Binding-site contacts:
Ligand atom O3A contacts residue ALA34 of chain 1.I at 3.5 Å.
Ligand atom N6 contacts residue TYR376 of chain 1.I at 3.8 Å.
Ligand atom O2' contacts residue GLU335 of chain 1.I at 3.9 Å.
Ligand atom C2 contacts residue TYR376 of chain 1.I at 3.8 Å (hydrophobic).
Ligand atom C6 contacts residue GLY35 of chain 1.I at 3.5 Å.
Ligand atom O4' contacts residue GLY35 of chain 1.I at 3.9 Å.
Ligand atom O4D contacts residue ASN81 of chain 1.I at 4.0 Å.
Ligand atom C3D contacts residue HIS227 of chain 1.I at 3.5 Å.
Ligand atom O4D contacts residue GLU83 of chain 1.I at 3.0 Å (salt-bridge).
Ligand atom C3D contacts residue THR167 of chain 1.I at 3.6 Å.
Ligand atom C5 contacts residue GLY35 of chain 1.I at 3.8 Å.
Ligand atom C1D contacts residue GLU83 of chain 1.I at 3.1 Å.
Ligand atom O5D contacts residue ALA34 of chain 1.I at 4.0 Å.
Ligand atom N1 contacts residue PHE377 of chain 1.I at 3.2 Å (h-bond).
Ligand atom C2D contacts residue HIS227 of chain 1.I at 3.9 Å.
Ligand atom N1 contacts residue GLY35 of chain 1.I at 3.8 Å.
Ligand atom C2D contacts residue GLU83 of chain 1.I at 3.7 Å.
Ligand atom O2B contacts residue GLY33 of chain 1.I at 3.9 Å.
Ligand atom N1 contacts residue TYR376 of chain 1.I at 3.6 Å.
Ligand atom O2A contacts residue MET45 of chain 1.I at 3.5 Å (h-bond).
Ligand atom O2A contacts residue THR44 of chain 1.I at 3.8 Å.
Ligand atom O3D contacts residue THR167 of chain 1.I at 3.3 Å.
Ligand atom C5' contacts residue GLY306 of chain 1.I at 3.8 Å.
Ligand atom O2D contacts residue ASP311 of chain 1.I at 3.2 Å (salt-bridge).
Ligand atom O2B contacts residue PHE307 of chain 1.I at 3.8 Å.
Ligand atom C2 contacts residue PHE377 of chain 1.I at 3.7 Å (hydrophobic).
Ligand atom O1D contacts residue GLY310 of chain 1.I at 4.0 Å.
Ligand atom O3D contacts residue PHE307 of chain 1.I at 3.4 Å.
Ligand atom C4' contacts residue GLY306 of chain 1.I at 3.5 Å.
Ligand atom O5' contacts residue GLY308 of chain 1.I at 4.0 Å.
Ligand atom O3D contacts residue HIS227 of chain 1.I at 3.9 Å.
Ligand atom C5D contacts residue GLU83 of chain 1.I at 3.9 Å.
Ligand atom O1D contacts residue ASN81 of chain 1.I at 4.0 Å.
Ligand atom C6 contacts residue TYR376 of chain 1.I at 3.8 Å (hydrophobic).
Ligand atom C5D contacts residue THR167 of chain 1.I at 3.6 Å.
Ligand atom C1D contacts residue ASN81 of chain 1.I at 3.7 Å.
Ligand atom N6 contacts residue GLY35 of chain 1.I at 3.8 Å.
Ligand atom O2B contacts residue ALA34 of chain 1.I at 3.3 Å (h-bond).
Ligand atom O4' contacts residue GLY306 of chain 1.I at 3.4 Å (h-bond).
Ligand atom O1B contacts residue GLY308 of chain 1.I at 3.4 Å (h-bond).

Sequence of chain 1.I:
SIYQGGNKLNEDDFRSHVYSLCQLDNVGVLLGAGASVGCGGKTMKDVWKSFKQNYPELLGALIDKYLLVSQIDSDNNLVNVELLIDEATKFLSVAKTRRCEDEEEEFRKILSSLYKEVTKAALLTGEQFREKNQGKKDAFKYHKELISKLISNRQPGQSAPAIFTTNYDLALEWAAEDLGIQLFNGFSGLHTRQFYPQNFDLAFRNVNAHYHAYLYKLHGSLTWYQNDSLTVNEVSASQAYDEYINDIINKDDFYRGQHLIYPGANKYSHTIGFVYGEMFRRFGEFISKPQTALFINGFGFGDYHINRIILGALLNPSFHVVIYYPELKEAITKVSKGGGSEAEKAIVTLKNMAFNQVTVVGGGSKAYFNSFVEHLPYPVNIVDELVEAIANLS

The small molecule below binds the protein below.
Small molecule (SMILES): Nc1ncnc2c1ncn2[C@@H]1O[C@H](COP(=O)(O)OP(=O)(O)OC[C@H]2O[C@H](O)[C@H](O)[C@@H]2O)[C@@H](O)[C@H]1O